Sequence of chain 1.E:
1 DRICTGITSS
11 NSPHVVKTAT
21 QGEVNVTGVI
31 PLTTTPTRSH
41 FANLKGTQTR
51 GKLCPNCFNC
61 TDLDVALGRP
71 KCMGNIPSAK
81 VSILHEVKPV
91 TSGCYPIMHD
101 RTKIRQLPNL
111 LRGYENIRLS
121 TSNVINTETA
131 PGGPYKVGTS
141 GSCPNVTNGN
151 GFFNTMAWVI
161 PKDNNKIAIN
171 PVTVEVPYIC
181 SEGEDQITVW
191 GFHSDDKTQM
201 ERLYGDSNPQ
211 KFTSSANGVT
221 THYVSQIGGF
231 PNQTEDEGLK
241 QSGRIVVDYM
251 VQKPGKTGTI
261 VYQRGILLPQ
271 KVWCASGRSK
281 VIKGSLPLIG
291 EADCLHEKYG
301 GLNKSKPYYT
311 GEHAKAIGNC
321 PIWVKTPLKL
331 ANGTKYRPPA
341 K

Sequence of chain 1.F:
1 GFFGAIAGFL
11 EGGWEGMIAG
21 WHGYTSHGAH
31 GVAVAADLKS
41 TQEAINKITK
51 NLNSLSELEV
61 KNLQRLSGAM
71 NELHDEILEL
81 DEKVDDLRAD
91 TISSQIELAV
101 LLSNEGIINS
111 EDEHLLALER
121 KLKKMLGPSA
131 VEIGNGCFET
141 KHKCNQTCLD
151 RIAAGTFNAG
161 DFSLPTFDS

A protein and the small-molecule ligand that binds it are described below.
Small molecule (SMILES): CC(=O)N[C@H]1[C@H](O[C@H]2[C@H](O)[C@@H](NC(C)=O)CO[C@@H]2CO)O[C@H](CO)[C@@H](O)[C@@H]1O

Binding-site contacts:
Ligand atom C4 contacts residue ASN332 of chain 1.E at 4.2 Å.
Ligand atom C1 contacts residue TRP21 of chain 1.F at 4.4 Å (hydrophobic).
Ligand atom C1 contacts residue ASN332 of chain 1.E at 1.4 Å.
Ligand atom C5 contacts residue ILE45 of chain 1.F at 4.2 Å (hydrophobic).
Ligand atom O4 contacts residue ILE45 of chain 1.F at 4.0 Å.
Ligand atom O7 contacts residue ASN332 of chain 1.E at 4.0 Å.
Ligand atom O7 contacts residue ILE30 of chain 1.E at 4.1 Å.
Ligand atom C5 contacts residue ASN332 of chain 1.E at 3.5 Å.
Ligand atom N2 contacts residue ASN332 of chain 1.E at 3.1 Å (h-bond).
Ligand atom C8 contacts residue ILE30 of chain 1.E at 3.5 Å (hydrophobic).
Ligand atom C7 contacts residue ILE30 of chain 1.E at 3.8 Å (hydrophobic).
Ligand atom O7 contacts residue ALA19 of chain 1.F at 4.3 Å.
Ligand atom C8 contacts residue THR49 of chain 1.F at 4.2 Å.
Ligand atom O5 contacts residue TRP21 of chain 1.F at 3.9 Å.
Ligand atom C2 contacts residue ASN332 of chain 1.E at 2.6 Å.
Ligand atom O5 contacts residue ASN332 of chain 1.E at 2.2 Å (h-bond).
Ligand atom C3 contacts residue ASN332 of chain 1.E at 3.9 Å.
Ligand atom C5 contacts residue TRP21 of chain 1.F at 3.9 Å (hydrophobic).
Ligand atom O6 contacts residue ILE45 of chain 1.F at 4.4 Å.
Ligand atom N2 contacts residue ILE30 of chain 1.E at 4.2 Å.
Ligand atom O6 contacts residue TRP21 of chain 1.F at 2.7 Å (h-bond).
Ligand atom C7 contacts residue ASN332 of chain 1.E at 3.8 Å.
Ligand atom C6 contacts residue TRP21 of chain 1.F at 4.0 Å (hydrophobic).